Binding-site contacts:
Ligand atom CAA contacts residue VAL168 of chain 1.A at 3.8 Å (hydrophobic).
Ligand atom CAM contacts residue GLN201 of chain 1.A at 4.0 Å.
Ligand atom CAF contacts residue TYR61 of chain 1.A at 3.3 Å (hydrophobic).
Ligand atom CAD contacts residue TYR61 of chain 1.A at 3.6 Å (hydrophobic).
Ligand atom NAQ contacts residue GLN201 of chain 1.A at 3.5 Å (h-bond).
Ligand atom CAB contacts residue VAL168 of chain 1.A at 4.1 Å (hydrophobic).
Ligand atom CAB contacts residue TYR61 of chain 1.A at 3.8 Å (hydrophobic).
Ligand atom CAH contacts residue ASP68 of chain 1.A at 3.0 Å.
Ligand atom CAJ contacts residue VAL168 of chain 1.A at 3.8 Å (hydrophobic).
Ligand atom CAG contacts residue ASP68 of chain 1.A at 3.6 Å.
Ligand atom NAP contacts residue ASP68 of chain 1.A at 3.2 Å (salt-bridge).
Ligand atom CAA contacts residue PHE60 of chain 1.A at 3.3 Å (hydrophobic).
Ligand atom CAG contacts residue LEU64 of chain 1.A at 4.0 Å (hydrophobic).
Ligand atom CAB contacts residue PHE42 of chain 1.A at 3.5 Å (hydrophobic).
Ligand atom CAH contacts residue VAL164 of chain 1.A at 4.0 Å (hydrophobic).
Ligand atom CAX contacts residue GLN201 of chain 1.A at 2.9 Å.
Ligand atom CAK contacts residue FPS1 of chain 1.E at 4.1 Å.
Ligand atom CAT contacts residue FPS1 of chain 1.E at 4.0 Å.
Ligand atom NAP contacts residue VAL164 of chain 1.A at 3.3 Å (h-bond).
Ligand atom CAC contacts residue TYR61 of chain 1.A at 4.1 Å (hydrophobic).
Ligand atom CAL contacts residue FPS1 of chain 1.E at 3.8 Å.
Ligand atom CAM contacts residue FPS1 of chain 1.E at 4.0 Å.
Ligand atom CAR contacts residue TYR61 of chain 1.A at 3.8 Å (hydrophobic).
Ligand atom CAR contacts residue VAL168 of chain 1.A at 3.6 Å (hydrophobic).
Ligand atom CAE contacts residue VAL164 of chain 1.A at 3.7 Å (hydrophobic).
Ligand atom CAO contacts residue LEU200 of chain 1.A at 4.0 Å (hydrophobic).
Ligand atom CAV contacts residue GLN201 of chain 1.A at 4.0 Å.
Ligand atom CAE contacts residue VAL168 of chain 1.A at 4.1 Å (hydrophobic).
Ligand atom CAI contacts residue GLN201 of chain 1.A at 3.4 Å.
Ligand atom CAA contacts residue TYR61 of chain 1.A at 3.8 Å (hydrophobic).
Ligand atom CAO contacts residue GLN201 of chain 1.A at 3.2 Å.
Ligand atom CAO contacts residue ASN204 of chain 1.A at 3.8 Å.
Ligand atom CAU contacts residue LEU200 of chain 1.A at 4.1 Å (hydrophobic).
Ligand atom CAA contacts residue VAL57 of chain 1.A at 4.1 Å (hydrophobic).
Ligand atom CAB contacts residue FPS1 of chain 1.E at 3.6 Å.
Ligand atom CAG contacts residue VAL164 of chain 1.A at 4.0 Å (hydrophobic).
Ligand atom CAF contacts residue FPS1 of chain 1.E at 4.0 Å.
Ligand atom CAD contacts residue VAL168 of chain 1.A at 3.7 Å (hydrophobic).
Ligand atom CAW contacts residue GLN201 of chain 1.A at 3.2 Å.
Ligand atom CAI contacts residue VAL164 of chain 1.A at 3.5 Å (hydrophobic).

A small-molecule ligand and the protein it binds are described below.
Small molecule (SMILES): CC(C)=CCC/C(C)=C\CNCCNC1C2CC3CC(C2)CC1C3

Sequence of chain 1.A:
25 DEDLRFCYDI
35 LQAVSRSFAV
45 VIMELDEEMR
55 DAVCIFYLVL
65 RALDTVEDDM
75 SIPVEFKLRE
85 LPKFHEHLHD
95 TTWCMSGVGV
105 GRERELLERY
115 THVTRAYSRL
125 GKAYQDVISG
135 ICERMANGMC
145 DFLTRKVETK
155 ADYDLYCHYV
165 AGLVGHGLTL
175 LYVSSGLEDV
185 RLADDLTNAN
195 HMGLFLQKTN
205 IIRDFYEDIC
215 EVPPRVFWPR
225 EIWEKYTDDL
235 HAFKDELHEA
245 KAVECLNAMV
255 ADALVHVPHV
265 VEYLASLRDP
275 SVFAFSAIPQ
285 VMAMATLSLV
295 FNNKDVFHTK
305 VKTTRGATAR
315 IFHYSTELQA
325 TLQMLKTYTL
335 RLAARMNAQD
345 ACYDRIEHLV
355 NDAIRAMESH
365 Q